Binding-site contacts:
Ligand atom C8 contacts residue LYS61 of chain 60.E at 3.7 Å.
Ligand atom N7 contacts residue LYS61 of chain 60.E at 3.7 Å.
Ligand atom C6 contacts residue LYS61 of chain 60.E at 3.8 Å.
Ligand atom N6 contacts residue THR45 of chain 60.E at 2.5 Å (h-bond).
Ligand atom C6 contacts residue VAL29 of chain 60.E at 4.1 Å (hydrophobic).
Ligand atom C2 contacts residue SER47 of chain 60.E at 3.4 Å.
Ligand atom N6 contacts residue THR91 of chain 19.E at 3.5 Å (h-bond).
Ligand atom C5 contacts residue THR45 of chain 60.E at 3.1 Å.
Ligand atom C5 contacts residue LYS61 of chain 60.E at 3.7 Å.
Ligand atom C5 contacts residue VAL29 of chain 60.E at 4.0 Å (hydrophobic).
Ligand atom C8 contacts residue THR45 of chain 60.E at 3.8 Å.
Ligand atom C6 contacts residue THR45 of chain 60.E at 3.1 Å.
Ligand atom N7 contacts residue THR45 of chain 60.E at 2.5 Å (h-bond).
Ligand atom O6 contacts residue LYS61 of chain 60.E at 3.0 Å (salt-bridge).
Ligand atom OP2 contacts residue LYS43 of chain 60.E at 2.7 Å (salt-bridge).
Ligand atom C6 contacts residue SER47 of chain 60.E at 3.9 Å.
Ligand atom P contacts residue TYR85 of chain 60.E at 3.7 Å.
Ligand atom N1 contacts residue TYR85 of chain 60.E at 3.5 Å.
Ligand atom N6 contacts residue THR59 of chain 60.E at 2.8 Å (h-bond).
Ligand atom N6 contacts residue SER47 of chain 60.E at 4.1 Å.
Ligand atom C5' contacts residue TYR85 of chain 60.E at 4.0 Å (hydrophobic).
Ligand atom N6 contacts residue LYS61 of chain 60.E at 4.1 Å.
Ligand atom C2 contacts residue THR59 of chain 60.E at 4.1 Å.
Ligand atom C4 contacts residue TYR85 of chain 60.E at 3.8 Å (hydrophobic).
Ligand atom OP1 contacts residue TYR85 of chain 60.E at 3.5 Å (h-bond).
Ligand atom N1 contacts residue THR59 of chain 60.E at 3.5 Å.
Ligand atom N7 contacts residue TYR85 of chain 60.E at 3.7 Å.
Ligand atom C5 contacts residue TYR85 of chain 60.E at 3.5 Å (hydrophobic).
Ligand atom N6 contacts residue TYR85 of chain 60.E at 3.4 Å.
Ligand atom C8 contacts residue TYR85 of chain 60.E at 3.8 Å (hydrophobic).
Ligand atom N9 contacts residue TYR85 of chain 60.E at 4.0 Å.
Ligand atom C4 contacts residue LYS61 of chain 60.E at 3.7 Å.
Ligand atom N1 contacts residue SER47 of chain 60.E at 2.9 Å (h-bond).
Ligand atom OP2 contacts residue GLU63 of chain 60.E at 3.6 Å (salt-bridge).
Ligand atom N6 contacts residue CYS46 of chain 60.E at 3.4 Å (h-bond).
Ligand atom P contacts residue LYS43 of chain 60.E at 3.2 Å.
Ligand atom C6 contacts residue TYR85 of chain 60.E at 3.4 Å (hydrophobic).
Ligand atom N9 contacts residue LYS61 of chain 60.E at 3.7 Å.
Ligand atom C6 contacts residue THR59 of chain 60.E at 3.6 Å.
Ligand atom OP1 contacts residue LYS43 of chain 60.E at 2.9 Å (salt-bridge).

Sequence of chain 19.E:
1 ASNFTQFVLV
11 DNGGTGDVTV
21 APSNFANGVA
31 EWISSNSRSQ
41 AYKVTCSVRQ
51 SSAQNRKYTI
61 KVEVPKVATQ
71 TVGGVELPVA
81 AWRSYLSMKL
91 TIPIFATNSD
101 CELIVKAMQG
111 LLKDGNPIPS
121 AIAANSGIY

This protein binds this small molecule.
Small molecule (SMILES): Nc1nc(=O)c2ncn([C@@H]3O[C@H](CO[P](=O)(O)O[C@H]4[C@@H](O)[C@H](n5cnc6c(N)ncnc65)O[C@@H]4CO[P](=O)(O)O[C@@H]4[C@@H](O)[C@H](n5cnc6c(N)ncnc65)O[C@@H]4COP(=O)=O)[C@@H](O)[C@H]3O)c2[nH]1

Sequence of chain 60.E:
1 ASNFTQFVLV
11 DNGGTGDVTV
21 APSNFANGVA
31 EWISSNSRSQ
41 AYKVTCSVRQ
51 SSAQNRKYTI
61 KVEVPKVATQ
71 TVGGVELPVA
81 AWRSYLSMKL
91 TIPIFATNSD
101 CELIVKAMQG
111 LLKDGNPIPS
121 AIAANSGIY